Sequence of chain 1.A:
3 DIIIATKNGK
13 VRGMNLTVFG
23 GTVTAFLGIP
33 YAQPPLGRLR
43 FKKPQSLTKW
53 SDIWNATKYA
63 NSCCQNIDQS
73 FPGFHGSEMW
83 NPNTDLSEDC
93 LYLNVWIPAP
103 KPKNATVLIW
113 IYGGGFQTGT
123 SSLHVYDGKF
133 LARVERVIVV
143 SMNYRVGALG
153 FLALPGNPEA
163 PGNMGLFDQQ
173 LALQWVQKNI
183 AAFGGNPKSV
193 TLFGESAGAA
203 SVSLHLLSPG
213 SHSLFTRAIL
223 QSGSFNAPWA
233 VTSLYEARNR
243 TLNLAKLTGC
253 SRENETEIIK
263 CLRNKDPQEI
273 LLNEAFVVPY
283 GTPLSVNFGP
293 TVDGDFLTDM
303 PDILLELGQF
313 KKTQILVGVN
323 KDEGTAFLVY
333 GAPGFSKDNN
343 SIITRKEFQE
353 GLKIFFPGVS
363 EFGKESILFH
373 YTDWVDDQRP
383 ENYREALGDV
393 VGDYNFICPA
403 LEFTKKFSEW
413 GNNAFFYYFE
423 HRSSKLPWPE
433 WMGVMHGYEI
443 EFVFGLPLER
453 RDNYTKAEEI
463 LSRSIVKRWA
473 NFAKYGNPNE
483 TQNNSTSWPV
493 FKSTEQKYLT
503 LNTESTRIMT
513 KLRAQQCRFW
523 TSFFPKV

Binding-site contacts:
Ligand atom C5 contacts residue THR24 of chain 1.A at 4.3 Å.
Ligand atom C6 contacts residue THR24 of chain 1.A at 3.5 Å.
Ligand atom O7 contacts residue ASP3 of chain 1.A at 4.3 Å.
Ligand atom C1 contacts residue ASN17 of chain 1.A at 1.4 Å.
Ligand atom C7 contacts residue ASN17 of chain 1.A at 3.6 Å.
Ligand atom C2 contacts residue ASN17 of chain 1.A at 2.5 Å.
Ligand atom N2 contacts residue ASN17 of chain 1.A at 3.2 Å (h-bond).
Ligand atom O7 contacts residue ILE4 of chain 1.A at 3.9 Å.
Ligand atom C3 contacts residue ASN17 of chain 1.A at 3.7 Å.
Ligand atom O5 contacts residue THR24 of chain 1.A at 4.2 Å.
Ligand atom O5 contacts residue ASN17 of chain 1.A at 2.5 Å (h-bond).
Ligand atom N2 contacts residue ILE4 of chain 1.A at 4.1 Å.
Ligand atom C7 contacts residue ILE4 of chain 1.A at 4.1 Å (hydrophobic).
Ligand atom C4 contacts residue ASN17 of chain 1.A at 4.0 Å.
Ligand atom C8 contacts residue ASN17 of chain 1.A at 3.4 Å.
Ligand atom C6 contacts residue ASN17 of chain 1.A at 3.3 Å.
Ligand atom O6 contacts residue THR24 of chain 1.A at 3.5 Å.
Ligand atom C5 contacts residue ASN17 of chain 1.A at 3.4 Å.

The protein below binds the small molecule below.
Small molecule (SMILES): CC(=O)N[C@@H]1[C@@H](O)[C@H](O)[C@@H](CO)O[C@H]1O